Sequence of chain 1.C:
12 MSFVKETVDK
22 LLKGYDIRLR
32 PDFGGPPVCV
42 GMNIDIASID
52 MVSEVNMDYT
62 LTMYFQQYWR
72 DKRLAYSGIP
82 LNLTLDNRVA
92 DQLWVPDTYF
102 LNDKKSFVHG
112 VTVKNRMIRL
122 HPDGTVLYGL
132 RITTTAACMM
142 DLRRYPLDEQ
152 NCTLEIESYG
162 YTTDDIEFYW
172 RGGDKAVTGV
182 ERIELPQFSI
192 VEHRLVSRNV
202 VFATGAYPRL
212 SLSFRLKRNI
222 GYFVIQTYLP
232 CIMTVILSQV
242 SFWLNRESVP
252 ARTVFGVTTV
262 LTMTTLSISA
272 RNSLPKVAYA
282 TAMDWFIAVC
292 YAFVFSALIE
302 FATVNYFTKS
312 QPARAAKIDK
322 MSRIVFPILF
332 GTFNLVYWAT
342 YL

Binding-site contacts:
Ligand atom N2 contacts residue ASN83 of chain 1.C at 3.0 Å (h-bond).
Ligand atom C6 contacts residue HIS122 of chain 1.C at 4.0 Å.
Ligand atom C7 contacts residue ASN83 of chain 1.C at 3.9 Å.
Ligand atom C5 contacts residue ASN83 of chain 1.C at 3.6 Å.
Ligand atom O7 contacts residue ASN83 of chain 1.C at 4.3 Å.
Ligand atom C8 contacts residue LEU82 of chain 1.C at 4.4 Å (hydrophobic).
Ligand atom C1 contacts residue ASN83 of chain 1.C at 1.4 Å.
Ligand atom C4 contacts residue ASN83 of chain 1.C at 4.2 Å.
Ligand atom O6 contacts residue HIS122 of chain 1.C at 4.2 Å.
Ligand atom O5 contacts residue ASN83 of chain 1.C at 2.3 Å (h-bond).
Ligand atom C1 contacts residue HIS122 of chain 1.C at 3.8 Å.
Ligand atom C3 contacts residue ASN83 of chain 1.C at 3.9 Å.
Ligand atom O5 contacts residue HIS122 of chain 1.C at 3.3 Å.
Ligand atom C2 contacts residue ASN83 of chain 1.C at 2.5 Å.
Ligand atom C5 contacts residue HIS122 of chain 1.C at 4.0 Å.

A protein and the small-molecule ligand that binds it are described below.
Small molecule (SMILES): CC(=O)N[C@@H]1[C@@H](O)[C@H](O)[C@@H](CO)O[C@H]1O